Sequence of chain 1.CB:
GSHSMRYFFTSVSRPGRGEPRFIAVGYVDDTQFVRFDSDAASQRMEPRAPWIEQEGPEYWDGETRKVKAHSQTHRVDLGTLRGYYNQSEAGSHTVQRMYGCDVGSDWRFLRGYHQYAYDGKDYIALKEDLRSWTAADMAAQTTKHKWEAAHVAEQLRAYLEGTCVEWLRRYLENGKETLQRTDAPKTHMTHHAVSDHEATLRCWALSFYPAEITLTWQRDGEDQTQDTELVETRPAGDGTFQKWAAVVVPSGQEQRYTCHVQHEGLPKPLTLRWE

A protein and the small-molecule ligand that binds it are described below.
Small molecule (SMILES): CC[C@H](C)[C@H](NC(=O)[C@H](CC(C)C)NC(=O)[C@H](Cc1cnc[nH]1)NC(=O)[C@H](CC(=O)O)NC(=O)[C@H](CC(C)C)NC(=O)[C@@H](NC(=O)[C@@H](N)Cc1ccc(O)cc1)C(C)C)C(=O)N[C@H](C(=O)N[C@H](C(=O)O)C(C)C)C(C)C

Binding-site contacts:
Ligand atom CG2 contacts residue GLU63 of chain 1.CB at 3.2 Å.
Ligand atom CG2 contacts residue TYR7 of chain 1.CB at 3.6 Å (hydrophobic).
Ligand atom CB contacts residue TRP167 of chain 1.CB at 3.4 Å (hydrophobic).
Ligand atom O contacts residue TYR7 of chain 1.CB at 3.5 Å.
Ligand atom CD2 contacts residue LEU156 of chain 1.CB at 3.5 Å (hydrophobic).
Ligand atom CG2 contacts residue TRP147 of chain 1.CB at 3.7 Å (hydrophobic).
Ligand atom CG1 contacts residue ASP77 of chain 1.CB at 3.5 Å.
Ligand atom CG1 contacts residue HIS70 of chain 1.CB at 3.7 Å.
Ligand atom ND1 contacts residue GLN155 of chain 1.CB at 3.5 Å.
Ligand atom N contacts residue TYR171 of chain 1.CB at 3.2 Å (h-bond).
Ligand atom CA contacts residue ASP77 of chain 1.CB at 3.6 Å.
Ligand atom O contacts residue THR143 of chain 1.CB at 3.2 Å (h-bond).
Ligand atom OH contacts residue LYS66 of chain 1.CB at 3.7 Å.
Ligand atom CE1 contacts residue GLU63 of chain 1.CB at 3.3 Å.
Ligand atom N contacts residue TYR99 of chain 1.CB at 3.1 Å (h-bond).
Ligand atom CD1 contacts residue GLU63 of chain 1.CB at 2.9 Å.
Ligand atom CD1 contacts residue VAL152 of chain 1.CB at 3.5 Å (hydrophobic).
Ligand atom O contacts residue THR73 of chain 1.CB at 2.9 Å.
Ligand atom CD1 contacts residue TYR159 of chain 1.CB at 3.5 Å (hydrophobic).
Ligand atom C contacts residue TYR7 of chain 1.CB at 3.5 Å (hydrophobic).
Ligand atom O contacts residue TYR159 of chain 1.CB at 2.6 Å (h-bond).
Ligand atom OXT contacts residue THR80 of chain 1.CB at 3.5 Å.
Ligand atom CD2 contacts residue THR163 of chain 1.CB at 3.6 Å.
Ligand atom CG2 contacts residue ASP77 of chain 1.CB at 3.2 Å.
Ligand atom O contacts residue TYR84 of chain 1.CB at 3.4 Å (h-bond).
Ligand atom CB contacts residue GLU63 of chain 1.CB at 3.4 Å.
Ligand atom CZ contacts residue LYS66 of chain 1.CB at 3.7 Å.
Ligand atom CD1 contacts residue TRP167 of chain 1.CB at 3.6 Å (hydrophobic).
Ligand atom CA contacts residue TYR7 of chain 1.CB at 3.6 Å (hydrophobic).
Ligand atom N contacts residue TYR7 of chain 1.CB at 3.0 Å (h-bond).
Ligand atom CG1 contacts residue TYR116 of chain 1.CB at 3.7 Å (hydrophobic).
Ligand atom N contacts residue GLU63 of chain 1.CB at 3.1 Å (salt-bridge).
Ligand atom CG1 contacts residue TRP147 of chain 1.CB at 3.7 Å (hydrophobic).
Ligand atom O contacts residue HIS70 of chain 1.CB at 3.4 Å.
Ligand atom CG contacts residue TRP167 of chain 1.CB at 3.6 Å (hydrophobic).
Ligand atom CB contacts residue TYR99 of chain 1.CB at 3.4 Å (hydrophobic).
Ligand atom O contacts residue HIS70 of chain 1.CB at 3.0 Å (h-bond).
Ligand atom O contacts residue TRP147 of chain 1.CB at 2.8 Å (h-bond).
Ligand atom CG1 contacts residue LYS66 of chain 1.CB at 3.7 Å.
Ligand atom N contacts residue ASP77 of chain 1.CB at 3.0 Å (salt-bridge).